The small molecule below binds the protein below.
Small molecule (SMILES): Nc1ncnc2c1ncn2[C@@H]1O[C@H](CO[P](=O)(O)O[C@H]2[C@@H](O)[C@H](n3cnc4c(N)ncnc43)O[C@@H]2CO[P](=O)(O)O[C@H]2[C@@H](O)[C@H](n3cnc4c(N)ncnc43)O[C@@H]2COP(=O)(O)O)[C@@H](O)[C@H]1O

Binding-site contacts:
Ligand atom C2 contacts residue U3 of chain 5.C at 3.0 Å.
Ligand atom C2 contacts residue U2 of chain 5.C at 3.2 Å.
Ligand atom C6 contacts residue U3 of chain 5.C at 3.3 Å.
Ligand atom N6 contacts residue U2 of chain 5.C at 4.2 Å.
Ligand atom N1 contacts residue U2 of chain 5.C at 3.5 Å (h-bond).
Ligand atom N1 contacts residue U1 of chain 5.C at 2.8 Å (h-bond).
Ligand atom C2 contacts residue U1 of chain 5.C at 3.5 Å.
Ligand atom N6 contacts residue U3 of chain 5.C at 3.0 Å (h-bond).
Ligand atom N3 contacts residue U3 of chain 5.C at 4.2 Å.
Ligand atom N1 contacts residue U3 of chain 5.C at 2.7 Å (h-bond).
Ligand atom C6 contacts residue U1 of chain 5.C at 3.6 Å.
Ligand atom N3 contacts residue U2 of chain 5.C at 3.7 Å.
Ligand atom N6 contacts residue U1 of chain 5.C at 2.8 Å (h-bond).
Ligand atom C4 contacts residue U2 of chain 5.C at 4.3 Å.
Ligand atom C6 contacts residue U2 of chain 5.C at 4.1 Å.